The small molecule below binds the protein below.
Small molecule (SMILES): CC(=O)N[C@@H]1[C@@H](O)[C@H](O)[C@@H](CO)O[C@H]1O

Binding-site contacts:
Ligand atom O7 contacts residue ASN52 of chain 1.E at 4.3 Å.
Ligand atom C4 contacts residue PHE64 of chain 1.E at 4.0 Å (hydrophobic).
Ligand atom O5 contacts residue ASN52 of chain 1.E at 2.4 Å (h-bond).
Ligand atom C7 contacts residue ASN52 of chain 1.E at 3.8 Å.
Ligand atom C5 contacts residue ASN52 of chain 1.E at 3.7 Å.
Ligand atom C3 contacts residue ASN52 of chain 1.E at 3.8 Å.
Ligand atom C3 contacts residue PHE64 of chain 1.E at 4.1 Å (hydrophobic).
Ligand atom C4 contacts residue ASN52 of chain 1.E at 4.2 Å.
Ligand atom C2 contacts residue ASN52 of chain 1.E at 2.5 Å.
Ligand atom O4 contacts residue PHE64 of chain 1.E at 3.6 Å.
Ligand atom C1 contacts residue ASN52 of chain 1.E at 1.4 Å.
Ligand atom C5 contacts residue PHE64 of chain 1.E at 3.6 Å (hydrophobic).
Ligand atom O5 contacts residue PHE64 of chain 1.E at 4.3 Å.
Ligand atom N2 contacts residue ASN52 of chain 1.E at 2.9 Å (h-bond).
Ligand atom C6 contacts residue PHE64 of chain 1.E at 4.2 Å (hydrophobic).

Sequence of chain 1.E:
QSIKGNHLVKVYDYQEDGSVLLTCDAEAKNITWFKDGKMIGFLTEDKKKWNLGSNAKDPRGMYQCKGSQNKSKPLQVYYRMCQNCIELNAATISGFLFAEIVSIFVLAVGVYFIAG